Sequence of chain 1.C:
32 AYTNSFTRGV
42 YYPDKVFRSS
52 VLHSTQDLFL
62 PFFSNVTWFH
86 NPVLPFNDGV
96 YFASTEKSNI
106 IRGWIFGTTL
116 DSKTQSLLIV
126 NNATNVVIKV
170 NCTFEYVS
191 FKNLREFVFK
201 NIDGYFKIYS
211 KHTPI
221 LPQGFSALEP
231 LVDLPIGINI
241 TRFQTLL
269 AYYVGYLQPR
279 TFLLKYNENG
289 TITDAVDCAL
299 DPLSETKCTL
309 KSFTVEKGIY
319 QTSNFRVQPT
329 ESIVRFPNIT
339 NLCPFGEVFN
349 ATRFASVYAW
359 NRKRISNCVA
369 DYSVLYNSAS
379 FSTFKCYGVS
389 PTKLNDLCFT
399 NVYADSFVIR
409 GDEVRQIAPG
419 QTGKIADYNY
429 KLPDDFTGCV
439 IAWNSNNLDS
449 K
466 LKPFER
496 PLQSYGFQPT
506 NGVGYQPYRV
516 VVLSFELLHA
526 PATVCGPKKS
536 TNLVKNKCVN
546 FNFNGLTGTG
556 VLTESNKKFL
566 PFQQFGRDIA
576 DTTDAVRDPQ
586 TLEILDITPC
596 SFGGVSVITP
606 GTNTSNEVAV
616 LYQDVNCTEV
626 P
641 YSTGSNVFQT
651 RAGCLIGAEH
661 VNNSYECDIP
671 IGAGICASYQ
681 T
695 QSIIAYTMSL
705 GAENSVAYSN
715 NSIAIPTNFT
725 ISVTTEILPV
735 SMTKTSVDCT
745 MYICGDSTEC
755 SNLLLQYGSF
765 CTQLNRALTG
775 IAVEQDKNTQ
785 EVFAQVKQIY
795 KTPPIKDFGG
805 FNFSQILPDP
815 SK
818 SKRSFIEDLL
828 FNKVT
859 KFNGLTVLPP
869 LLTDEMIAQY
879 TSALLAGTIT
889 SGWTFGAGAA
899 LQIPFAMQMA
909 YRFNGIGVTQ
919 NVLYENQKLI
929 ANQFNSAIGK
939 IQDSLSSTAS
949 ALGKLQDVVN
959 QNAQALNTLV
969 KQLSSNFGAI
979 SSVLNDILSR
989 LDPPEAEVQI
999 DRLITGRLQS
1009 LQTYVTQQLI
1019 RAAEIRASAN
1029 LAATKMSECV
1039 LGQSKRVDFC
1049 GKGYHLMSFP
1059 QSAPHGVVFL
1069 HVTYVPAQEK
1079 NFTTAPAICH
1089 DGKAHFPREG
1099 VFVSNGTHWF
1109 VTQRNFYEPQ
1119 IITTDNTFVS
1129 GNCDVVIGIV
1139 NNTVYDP

A protein and the small-molecule ligand that binds it are described below.
Small molecule (SMILES): CC(=O)N[C@@H]1[C@@H](O)[C@H](O)[C@@H](CO)O[C@H]1O

Binding-site contacts:
Ligand atom C7 contacts residue ASN239 of chain 1.C at 3.8 Å.
Ligand atom C3 contacts residue ASN239 of chain 1.C at 3.8 Å.
Ligand atom C1 contacts residue ASN239 of chain 1.C at 1.4 Å.
Ligand atom C4 contacts residue ASN239 of chain 1.C at 4.2 Å.
Ligand atom O7 contacts residue ASN239 of chain 1.C at 4.3 Å.
Ligand atom C5 contacts residue ASN239 of chain 1.C at 3.7 Å.
Ligand atom O5 contacts residue ASN239 of chain 1.C at 2.4 Å (h-bond).
Ligand atom C2 contacts residue ASN239 of chain 1.C at 2.5 Å.
Ligand atom N2 contacts residue ASN239 of chain 1.C at 2.9 Å (h-bond).